Sequence of chain 1.B:
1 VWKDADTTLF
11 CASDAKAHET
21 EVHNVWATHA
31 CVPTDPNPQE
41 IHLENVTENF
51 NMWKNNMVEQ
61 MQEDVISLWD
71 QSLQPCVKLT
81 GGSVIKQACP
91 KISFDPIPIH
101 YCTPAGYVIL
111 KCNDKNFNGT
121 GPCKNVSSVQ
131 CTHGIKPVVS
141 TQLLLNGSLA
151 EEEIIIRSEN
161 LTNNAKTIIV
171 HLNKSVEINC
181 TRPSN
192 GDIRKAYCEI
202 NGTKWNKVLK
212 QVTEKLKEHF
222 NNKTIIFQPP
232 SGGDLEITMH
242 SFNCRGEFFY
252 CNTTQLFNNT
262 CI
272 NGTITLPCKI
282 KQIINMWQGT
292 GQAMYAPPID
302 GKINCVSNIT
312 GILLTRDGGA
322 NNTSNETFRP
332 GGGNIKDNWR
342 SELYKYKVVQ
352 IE

Binding-site contacts:
Ligand atom O6 contacts residue ASN113 of chain 1.B at 3.3 Å (h-bond).
Ligand atom C4 contacts residue ASN125 of chain 1.B at 4.2 Å.
Ligand atom N2 contacts residue ASN125 of chain 1.B at 3.1 Å (h-bond).
Ligand atom C8 contacts residue HIS42 of chain 1.B at 4.0 Å.
Ligand atom C5 contacts residue ASN113 of chain 1.B at 4.2 Å.
Ligand atom C3 contacts residue ASN125 of chain 1.B at 3.8 Å.
Ligand atom O5 contacts residue ASN125 of chain 1.B at 2.4 Å (h-bond).
Ligand atom C2 contacts residue ASN125 of chain 1.B at 2.5 Å.
Ligand atom C6 contacts residue ASN113 of chain 1.B at 3.7 Å.
Ligand atom O7 contacts residue ASN125 of chain 1.B at 3.7 Å.
Ligand atom C1 contacts residue ASN113 of chain 1.B at 3.8 Å.
Ligand atom C1 contacts residue ASN125 of chain 1.B at 1.4 Å.
Ligand atom C6 contacts residue GLU40 of chain 1.B at 4.4 Å.
Ligand atom C5 contacts residue ASN125 of chain 1.B at 3.6 Å.
Ligand atom O5 contacts residue ASN113 of chain 1.B at 3.1 Å.
Ligand atom C7 contacts residue ASN125 of chain 1.B at 3.5 Å.

The small molecule below binds the protein below.
Small molecule (SMILES): CC(=O)N[C@@H]1[C@@H](O)[C@H](O)[C@@H](CO)O[C@H]1O